Binding-site contacts:
Ligand atom N2 contacts residue PRO60 of chain 1.C at 3.3 Å (h-bond).
Ligand atom C2 contacts residue ASN62 of chain 1.C at 2.5 Å.
Ligand atom C7 contacts residue PRO59 of chain 1.C at 4.3 Å (hydrophobic).
Ligand atom C8 contacts residue ASN55 of chain 1.C at 3.5 Å.
Ligand atom C5 contacts residue ASN62 of chain 1.C at 3.7 Å.
Ligand atom C7 contacts residue ASN62 of chain 1.C at 3.2 Å.
Ligand atom O5 contacts residue ASN62 of chain 1.C at 2.4 Å (h-bond).
Ligand atom C7 contacts residue PRO60 of chain 1.C at 3.8 Å (hydrophobic).
Ligand atom C8 contacts residue PRO59 of chain 1.C at 3.8 Å (hydrophobic).
Ligand atom C1 contacts residue PRO60 of chain 1.C at 3.9 Å (hydrophobic).
Ligand atom O7 contacts residue ASN62 of chain 1.C at 3.2 Å (h-bond).
Ligand atom O3 contacts residue PRO59 of chain 1.C at 3.8 Å.
Ligand atom N2 contacts residue PRO59 of chain 1.C at 3.6 Å.
Ligand atom C8 contacts residue PRO60 of chain 1.C at 3.6 Å (hydrophobic).
Ligand atom C8 contacts residue ASN62 of chain 1.C at 4.4 Å.
Ligand atom C1 contacts residue ASN62 of chain 1.C at 1.4 Å.
Ligand atom C3 contacts residue ASN62 of chain 1.C at 3.8 Å.
Ligand atom C3 contacts residue PRO59 of chain 1.C at 4.1 Å (hydrophobic).
Ligand atom C2 contacts residue PRO59 of chain 1.C at 4.5 Å (hydrophobic).
Ligand atom N2 contacts residue ASN62 of chain 1.C at 2.9 Å (h-bond).
Ligand atom C4 contacts residue ASN62 of chain 1.C at 4.3 Å.
Ligand atom C2 contacts residue PRO60 of chain 1.C at 4.2 Å (hydrophobic).

Sequence of chain 1.C:
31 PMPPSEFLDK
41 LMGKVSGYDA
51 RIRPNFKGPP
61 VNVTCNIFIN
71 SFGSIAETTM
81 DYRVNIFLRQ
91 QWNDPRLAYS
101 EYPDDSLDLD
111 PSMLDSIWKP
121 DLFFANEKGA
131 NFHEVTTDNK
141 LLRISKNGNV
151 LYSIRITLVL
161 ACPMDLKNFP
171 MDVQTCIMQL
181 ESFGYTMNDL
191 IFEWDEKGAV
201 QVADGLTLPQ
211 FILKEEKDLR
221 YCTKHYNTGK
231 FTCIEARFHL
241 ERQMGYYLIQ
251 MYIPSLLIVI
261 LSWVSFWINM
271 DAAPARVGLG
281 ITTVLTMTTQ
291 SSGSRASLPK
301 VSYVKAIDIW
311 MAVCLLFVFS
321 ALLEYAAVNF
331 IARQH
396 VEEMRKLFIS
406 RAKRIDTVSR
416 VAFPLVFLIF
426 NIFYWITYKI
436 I

This small molecule binds to this protein.
Small molecule (SMILES): CC(=O)N[C@H]1[C@H](O[C@H]2[C@H](O)[C@@H](NC(C)=O)CO[C@@H]2CO)O[C@H](CO)[C@@H](O[C@@H]2O[C@H](CO)[C@@H](O)[C@H](O)[C@@H]2O)[C@@H]1O